Sequence of chain 2.A:
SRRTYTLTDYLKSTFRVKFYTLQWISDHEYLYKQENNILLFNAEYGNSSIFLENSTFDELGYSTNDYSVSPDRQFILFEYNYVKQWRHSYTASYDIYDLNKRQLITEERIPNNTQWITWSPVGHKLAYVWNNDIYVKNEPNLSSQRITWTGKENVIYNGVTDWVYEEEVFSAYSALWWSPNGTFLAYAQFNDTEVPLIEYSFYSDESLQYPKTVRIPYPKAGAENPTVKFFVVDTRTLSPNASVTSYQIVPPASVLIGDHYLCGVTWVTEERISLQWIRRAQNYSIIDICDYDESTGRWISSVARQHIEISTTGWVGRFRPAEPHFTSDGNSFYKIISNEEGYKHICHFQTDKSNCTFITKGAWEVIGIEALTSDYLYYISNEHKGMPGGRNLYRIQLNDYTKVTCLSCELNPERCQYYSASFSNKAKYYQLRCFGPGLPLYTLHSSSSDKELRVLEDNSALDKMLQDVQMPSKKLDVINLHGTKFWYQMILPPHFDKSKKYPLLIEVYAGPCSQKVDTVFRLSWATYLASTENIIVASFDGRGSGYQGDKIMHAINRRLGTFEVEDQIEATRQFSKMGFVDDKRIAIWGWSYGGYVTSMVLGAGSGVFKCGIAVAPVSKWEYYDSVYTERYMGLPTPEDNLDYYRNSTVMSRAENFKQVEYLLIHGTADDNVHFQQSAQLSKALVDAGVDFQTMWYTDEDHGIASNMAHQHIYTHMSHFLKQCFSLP

The small molecule below binds the protein below.
Small molecule (SMILES): CC(=O)N[C@@H]1[C@@H](O)[C@H](O)[C@@H](CO)O[C@H]1O

Binding-site contacts:
Ligand atom C5 contacts residue ASN54 of chain 2.A at 3.7 Å.
Ligand atom C6 contacts residue GLU35 of chain 2.A at 4.0 Å.
Ligand atom C7 contacts residue ASN54 of chain 2.A at 3.5 Å.
Ligand atom N2 contacts residue GLU35 of chain 2.A at 4.3 Å.
Ligand atom C1 contacts residue GLU35 of chain 2.A at 3.8 Å.
Ligand atom C4 contacts residue GLU35 of chain 2.A at 4.5 Å.
Ligand atom N2 contacts residue ASN54 of chain 2.A at 2.9 Å (h-bond).
Ligand atom O7 contacts residue GLU35 of chain 2.A at 4.1 Å.
Ligand atom C3 contacts residue ASN54 of chain 2.A at 3.8 Å.
Ligand atom O5 contacts residue ASN37 of chain 2.A at 3.1 Å (h-bond).
Ligand atom C1 contacts residue ASN37 of chain 2.A at 3.3 Å.
Ligand atom C2 contacts residue ASN54 of chain 2.A at 2.5 Å.
Ligand atom C5 contacts residue ASN37 of chain 2.A at 4.5 Å.
Ligand atom O7 contacts residue ASN36 of chain 2.A at 3.7 Å.
Ligand atom C1 contacts residue ASN54 of chain 2.A at 1.4 Å.
Ligand atom C2 contacts residue GLU35 of chain 2.A at 3.8 Å.
Ligand atom C4 contacts residue ASN54 of chain 2.A at 4.2 Å.
Ligand atom O7 contacts residue ASN54 of chain 2.A at 3.4 Å.
Ligand atom O5 contacts residue GLU35 of chain 2.A at 4.2 Å.
Ligand atom O5 contacts residue ASN54 of chain 2.A at 2.4 Å (h-bond).
Ligand atom C2 contacts residue ASN37 of chain 2.A at 4.4 Å.
Ligand atom C7 contacts residue GLU35 of chain 2.A at 4.1 Å.